A small-molecule ligand and the protein it binds are described below.
Small molecule (SMILES): CC[C@H]1OC(=O)C[C@@H](O)[C@H](C)[C@@H](O[C@@H]2O[C@H](C)[C@@H](O[C@H]3C[C@@](C)(O)[C@@H](O)[C@H](C)O3)[C@H](N(C)C)[C@H]2O)[C@@H](CC=O)C[C@@H](C)C(=O)/C=C/C(C)=C/[C@@H]1CO[C@@H]1O[C@H](C)[C@@H](O)[C@@H](OC)[C@H]1OC

Binding-site contacts:
Ligand atom C4B contacts residue ARG215 of chain 1.G at 3.9 Å.
Ligand atom C17 contacts residue GLU337 of chain 1.G at 3.6 Å.
Ligand atom C6A contacts residue GLN274 of chain 1.G at 3.0 Å.
Ligand atom O20 contacts residue ARG277 of chain 1.G at 3.4 Å (salt-bridge).
Ligand atom O20 contacts residue GLN270 of chain 1.G at 3.2 Å (h-bond).
Ligand atom C3B contacts residue CYS212 of chain 1.G at 3.8 Å (hydrophobic).
Ligand atom C7B contacts residue GLU213 of chain 1.G at 3.8 Å.
Ligand atom O3 contacts residue GLN274 of chain 1.G at 3.8 Å.
Ligand atom C7B contacts residue CYS212 of chain 1.G at 3.9 Å (hydrophobic).
Ligand atom O3 contacts residue ILE338 of chain 1.G at 2.6 Å (h-bond).
Ligand atom C18 contacts residue PRO340 of chain 1.G at 3.8 Å (hydrophobic).
Ligand atom O4B contacts residue CYS212 of chain 1.G at 3.4 Å (h-bond).
Ligand atom O4B contacts residue ARG215 of chain 1.G at 3.7 Å.
Ligand atom C4B contacts residue GLU213 of chain 1.G at 3.6 Å.
Ligand atom C6A contacts residue GLN271 of chain 1.G at 4.0 Å.
Ligand atom C1 contacts residue GLU337 of chain 1.G at 3.9 Å.
Ligand atom O5A contacts residue GLN274 of chain 1.G at 4.0 Å.
Ligand atom C20 contacts residue GLU273 of chain 1.G at 3.9 Å.
Ligand atom O20 contacts residue GLN274 of chain 1.G at 3.8 Å.
Ligand atom O1 contacts residue ARG277 of chain 1.G at 2.9 Å (salt-bridge).
Ligand atom C2 contacts residue GLU337 of chain 1.G at 3.3 Å.
Ligand atom O9 contacts residue ARG277 of chain 1.G at 3.8 Å.
Ligand atom O20 contacts residue GLU273 of chain 1.G at 3.8 Å.
Ligand atom O3B contacts residue GLN271 of chain 1.G at 3.8 Å.
Ligand atom O4B contacts residue GLU213 of chain 1.G at 2.9 Å (salt-bridge).
Ligand atom C5A contacts residue GLN274 of chain 1.G at 3.2 Å.
Ligand atom C7B contacts residue GLN271 of chain 1.G at 3.8 Å.
Ligand atom O3B contacts residue CYS212 of chain 1.G at 2.8 Å (h-bond).
Ligand atom C19 contacts residue GLN270 of chain 1.G at 3.8 Å.
Ligand atom C2 contacts residue ILE338 of chain 1.G at 4.0 Å (hydrophobic).
Ligand atom C2B contacts residue GLN271 of chain 1.G at 3.8 Å.
Ligand atom C18 contacts residue ILE338 of chain 1.G at 4.0 Å (hydrophobic).
Ligand atom O3 contacts residue ARG277 of chain 1.G at 3.6 Å (salt-bridge).
Ligand atom C6B contacts residue ARG215 of chain 1.G at 3.8 Å.
Ligand atom C3 contacts residue ARG277 of chain 1.G at 4.0 Å.
Ligand atom C20 contacts residue ARG277 of chain 1.G at 4.0 Å.
Ligand atom C3B contacts residue GLN271 of chain 1.G at 4.0 Å.
Ligand atom C3 contacts residue ILE338 of chain 1.G at 3.8 Å (hydrophobic).
Ligand atom C1 contacts residue ARG277 of chain 1.G at 3.9 Å.
Ligand atom C20 contacts residue GLN270 of chain 1.G at 3.0 Å.

Sequence of chain 1.G:
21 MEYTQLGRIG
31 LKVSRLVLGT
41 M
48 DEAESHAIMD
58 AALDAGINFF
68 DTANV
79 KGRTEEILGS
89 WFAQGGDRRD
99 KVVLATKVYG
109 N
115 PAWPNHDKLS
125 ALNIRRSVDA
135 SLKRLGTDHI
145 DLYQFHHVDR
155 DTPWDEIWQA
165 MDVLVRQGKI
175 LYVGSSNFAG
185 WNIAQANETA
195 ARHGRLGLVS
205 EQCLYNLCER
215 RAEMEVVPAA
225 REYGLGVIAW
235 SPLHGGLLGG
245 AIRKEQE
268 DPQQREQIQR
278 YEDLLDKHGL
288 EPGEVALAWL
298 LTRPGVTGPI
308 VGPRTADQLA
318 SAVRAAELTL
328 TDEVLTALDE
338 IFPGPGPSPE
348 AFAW